Sequence of chain 2.A:
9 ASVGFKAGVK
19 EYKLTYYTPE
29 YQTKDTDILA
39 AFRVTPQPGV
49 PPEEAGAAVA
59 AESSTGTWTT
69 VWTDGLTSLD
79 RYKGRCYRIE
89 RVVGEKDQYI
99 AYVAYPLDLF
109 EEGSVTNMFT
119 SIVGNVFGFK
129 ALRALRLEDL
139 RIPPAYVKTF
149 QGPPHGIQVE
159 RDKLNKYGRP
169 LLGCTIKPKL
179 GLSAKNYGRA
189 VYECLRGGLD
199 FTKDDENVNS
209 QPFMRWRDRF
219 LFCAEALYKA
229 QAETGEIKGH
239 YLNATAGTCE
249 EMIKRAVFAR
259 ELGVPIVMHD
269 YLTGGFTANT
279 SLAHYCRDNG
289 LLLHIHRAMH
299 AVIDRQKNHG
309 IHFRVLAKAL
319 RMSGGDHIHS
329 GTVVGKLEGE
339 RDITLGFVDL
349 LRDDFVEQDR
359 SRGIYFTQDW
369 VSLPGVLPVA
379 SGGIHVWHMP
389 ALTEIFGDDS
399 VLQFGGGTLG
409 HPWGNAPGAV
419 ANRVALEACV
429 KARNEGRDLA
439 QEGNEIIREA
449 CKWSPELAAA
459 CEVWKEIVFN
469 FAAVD

Sequence of chain 2.G:
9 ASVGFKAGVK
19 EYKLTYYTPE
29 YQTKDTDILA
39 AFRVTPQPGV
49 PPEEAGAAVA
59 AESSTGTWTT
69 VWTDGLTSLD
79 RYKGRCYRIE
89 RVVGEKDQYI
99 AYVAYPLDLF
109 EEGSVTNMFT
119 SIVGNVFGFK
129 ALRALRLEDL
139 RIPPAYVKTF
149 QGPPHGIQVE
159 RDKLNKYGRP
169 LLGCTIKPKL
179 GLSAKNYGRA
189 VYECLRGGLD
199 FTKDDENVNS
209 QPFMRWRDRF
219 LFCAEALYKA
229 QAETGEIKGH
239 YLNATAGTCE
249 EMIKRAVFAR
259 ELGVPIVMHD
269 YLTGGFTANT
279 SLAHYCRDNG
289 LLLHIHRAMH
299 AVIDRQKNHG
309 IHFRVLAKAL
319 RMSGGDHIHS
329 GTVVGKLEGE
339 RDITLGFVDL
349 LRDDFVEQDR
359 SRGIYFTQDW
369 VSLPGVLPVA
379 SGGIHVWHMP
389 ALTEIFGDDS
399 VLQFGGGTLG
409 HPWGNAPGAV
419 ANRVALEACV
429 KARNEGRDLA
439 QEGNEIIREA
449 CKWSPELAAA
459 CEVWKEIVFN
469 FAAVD

This small molecule binds to this protein.
Small molecule (SMILES): O=C(O)[C@@](O)(COP(=O)(O)O)[C@H](O)[C@H](O)COP(=O)(O)O

Binding-site contacts:
Ligand atom O1 contacts residue LYS175 of chain 2.A at 2.6 Å (salt-bridge).
Ligand atom O6 contacts residue LYS175 of chain 2.A at 3.1 Å (salt-bridge).
Ligand atom C2 contacts residue MG1 of chain 2.I at 3.1 Å.
Ligand atom O3 contacts residue SER379 of chain 2.A at 2.9 Å.
Ligand atom O6P contacts residue ARG295 of chain 2.A at 2.9 Å (salt-bridge).
Ligand atom O3 contacts residue GLY380 of chain 2.A at 3.1 Å (h-bond).
Ligand atom O4P contacts residue HIS327 of chain 2.A at 3.0 Å (h-bond).
Ligand atom O4 contacts residue HIS294 of chain 2.A at 2.7 Å (h-bond).
Ligand atom O7 contacts residue ASP203 of chain 2.A at 2.6 Å (salt-bridge).
Ligand atom O7 contacts residue ASN123 of chain 2.G at 3.4 Å (h-bond).
Ligand atom O1P contacts residue GLY404 of chain 2.A at 2.7 Å (h-bond).
Ligand atom P2 contacts residue ARG295 of chain 2.A at 3.4 Å.
Ligand atom O4 contacts residue MG1 of chain 2.I at 2.1 Å.
Ligand atom O1P contacts residue THR65 of chain 2.G at 2.8 Å (h-bond).
Ligand atom O2 contacts residue LYS175 of chain 2.A at 3.4 Å (salt-bridge).
Ligand atom C4 contacts residue MG1 of chain 2.I at 3.5 Å.
Ligand atom C contacts residue MG1 of chain 2.I at 3.0 Å.
Ligand atom O2 contacts residue ASP203 of chain 2.A at 3.4 Å (salt-bridge).
Ligand atom O5P contacts residue ARG295 of chain 2.A at 2.9 Å (salt-bridge).
Ligand atom O3P contacts residue THR65 of chain 2.G at 3.1 Å (h-bond).
Ligand atom C5 contacts residue ASN123 of chain 2.G at 3.5 Å.
Ligand atom O2 contacts residue MG1 of chain 2.I at 2.3 Å.
Ligand atom O2 contacts residue FMT1 of chain 2.K at 2.9 Å (h-bond).
Ligand atom O6 contacts residue LYS334 of chain 2.A at 3.1 Å (salt-bridge).
Ligand atom O7 contacts residue GLU204 of chain 2.A at 3.1 Å (salt-bridge).
Ligand atom O5P contacts residue LEU335 of chain 2.A at 3.0 Å.
Ligand atom O1P contacts residue LYS175 of chain 2.A at 3.4 Å (salt-bridge).
Ligand atom O1P contacts residue GLY403 of chain 2.A at 3.2 Å.
Ligand atom O4 contacts residue FMT1 of chain 2.K at 2.4 Å (h-bond).
Ligand atom C contacts residue LYS175 of chain 2.A at 3.0 Å.
Ligand atom O7 contacts residue MG1 of chain 2.I at 2.2 Å.
Ligand atom O4 contacts residue GLU204 of chain 2.A at 3.4 Å (salt-bridge).
Ligand atom O4 contacts residue ASN123 of chain 2.G at 3.5 Å (h-bond).
Ligand atom O3P contacts residue GLY381 of chain 2.A at 3.4 Å (h-bond).
Ligand atom O2P contacts residue GLY403 of chain 2.A at 3.1 Å (h-bond).
Ligand atom O4P contacts residue SER379 of chain 2.A at 3.4 Å (h-bond).
Ligand atom O2 contacts residue THR173 of chain 2.A at 3.2 Å.
Ligand atom C4 contacts residue FMT1 of chain 2.K at 3.2 Å.
Ligand atom O3P contacts residue LYS334 of chain 2.A at 2.5 Å (salt-bridge).
Ligand atom O7 contacts residue LYS175 of chain 2.A at 3.2 Å (salt-bridge).